A protein and the small-molecule ligand that binds it are described below.
Small molecule (SMILES): CC(=O)N[C@@H]1[C@@H](O)[C@H](O)[C@@H](CO)O[C@H]1O

Sequence of chain 1.C:
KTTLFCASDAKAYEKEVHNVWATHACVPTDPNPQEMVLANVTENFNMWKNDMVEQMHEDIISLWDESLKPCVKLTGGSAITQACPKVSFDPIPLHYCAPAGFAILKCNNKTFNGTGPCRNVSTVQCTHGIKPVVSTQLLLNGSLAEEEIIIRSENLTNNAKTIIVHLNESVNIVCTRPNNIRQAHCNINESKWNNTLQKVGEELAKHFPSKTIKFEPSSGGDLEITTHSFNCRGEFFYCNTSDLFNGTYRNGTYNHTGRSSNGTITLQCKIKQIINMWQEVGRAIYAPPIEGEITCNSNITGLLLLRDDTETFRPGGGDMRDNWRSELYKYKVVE

Binding-site contacts:
Ligand atom C4 contacts residue ASP95 of chain 1.C at 4.3 Å.
Ligand atom C8 contacts residue ASN244 of chain 1.C at 4.1 Å.
Ligand atom O3 contacts residue ASN310 of chain 1.C at 4.4 Å.
Ligand atom C5 contacts residue ASN146 of chain 1.C at 3.6 Å.
Ligand atom C8 contacts residue PHE243 of chain 1.C at 4.1 Å (hydrophobic).
Ligand atom O5 contacts residue ASN146 of chain 1.C at 2.2 Å (h-bond).
Ligand atom C2 contacts residue ASN310 of chain 1.C at 4.4 Å.
Ligand atom O6 contacts residue LYS136 of chain 1.C at 3.2 Å (salt-bridge).
Ligand atom O7 contacts residue VAL138 of chain 1.C at 4.3 Å.
Ligand atom O4 contacts residue ASN310 of chain 1.C at 3.9 Å.
Ligand atom N2 contacts residue SER311 of chain 1.C at 3.2 Å (h-bond).
Ligand atom C1 contacts residue LYS136 of chain 1.C at 4.3 Å.
Ligand atom C8 contacts residue SER311 of chain 1.C at 3.8 Å.
Ligand atom C3 contacts residue SER311 of chain 1.C at 4.2 Å.
Ligand atom C1 contacts residue ASN146 of chain 1.C at 1.4 Å.
Ligand atom C3 contacts residue ASN310 of chain 1.C at 3.7 Å.
Ligand atom C1 contacts residue SER311 of chain 1.C at 4.1 Å.
Ligand atom C7 contacts residue SER311 of chain 1.C at 4.0 Å.
Ligand atom O3 contacts residue CYS309 of chain 1.C at 3.2 Å (h-bond).
Ligand atom O3 contacts residue ARG246 of chain 1.C at 3.8 Å.
Ligand atom O4 contacts residue ARG246 of chain 1.C at 3.4 Å (salt-bridge).
Ligand atom O7 contacts residue ASN244 of chain 1.C at 4.3 Å.
Ligand atom C6 contacts residue LYS136 of chain 1.C at 4.3 Å.
Ligand atom C3 contacts residue CYS309 of chain 1.C at 4.4 Å (hydrophobic).
Ligand atom C5 contacts residue ASN310 of chain 1.C at 3.5 Å.
Ligand atom C3 contacts residue ASN146 of chain 1.C at 3.8 Å.
Ligand atom O7 contacts residue PRO96 of chain 1.C at 3.8 Å.
Ligand atom C8 contacts residue VAL138 of chain 1.C at 4.2 Å (hydrophobic).
Ligand atom C2 contacts residue ASN146 of chain 1.C at 2.5 Å.
Ligand atom C1 contacts residue ASN310 of chain 1.C at 4.0 Å.
Ligand atom O7 contacts residue ASN146 of chain 1.C at 4.1 Å.
Ligand atom C4 contacts residue ASN146 of chain 1.C at 4.2 Å.
Ligand atom O5 contacts residue LYS136 of chain 1.C at 3.5 Å (salt-bridge).
Ligand atom C4 contacts residue ASN310 of chain 1.C at 3.9 Å.
Ligand atom O5 contacts residue ASN310 of chain 1.C at 4.1 Å.
Ligand atom C4 contacts residue ARG246 of chain 1.C at 4.4 Å.
Ligand atom N2 contacts residue ASN146 of chain 1.C at 3.1 Å (h-bond).
Ligand atom C7 contacts residue ASN146 of chain 1.C at 3.9 Å.
Ligand atom C2 contacts residue SER311 of chain 1.C at 4.1 Å.
Ligand atom C8 contacts residue LEU145 of chain 1.C at 3.7 Å (hydrophobic).